Sequence of chain 1.A:
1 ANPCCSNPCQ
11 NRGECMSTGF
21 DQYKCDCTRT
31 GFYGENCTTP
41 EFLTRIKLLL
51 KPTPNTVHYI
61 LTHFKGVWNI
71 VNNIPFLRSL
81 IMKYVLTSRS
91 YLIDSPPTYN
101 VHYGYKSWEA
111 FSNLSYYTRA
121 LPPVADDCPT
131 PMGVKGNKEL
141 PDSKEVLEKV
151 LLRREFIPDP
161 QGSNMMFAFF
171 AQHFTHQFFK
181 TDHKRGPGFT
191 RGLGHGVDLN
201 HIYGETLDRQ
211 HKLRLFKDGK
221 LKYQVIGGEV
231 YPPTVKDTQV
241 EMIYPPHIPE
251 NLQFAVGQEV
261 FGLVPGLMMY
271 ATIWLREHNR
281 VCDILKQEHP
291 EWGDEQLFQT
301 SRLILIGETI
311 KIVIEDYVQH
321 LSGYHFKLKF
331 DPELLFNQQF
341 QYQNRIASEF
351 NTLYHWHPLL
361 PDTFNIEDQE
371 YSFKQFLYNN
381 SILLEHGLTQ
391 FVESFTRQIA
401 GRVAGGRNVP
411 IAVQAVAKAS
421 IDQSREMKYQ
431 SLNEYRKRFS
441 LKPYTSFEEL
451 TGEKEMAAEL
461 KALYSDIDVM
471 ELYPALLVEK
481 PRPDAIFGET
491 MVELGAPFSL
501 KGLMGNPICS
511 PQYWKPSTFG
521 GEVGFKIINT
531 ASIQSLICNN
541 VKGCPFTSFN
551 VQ

Binding-site contacts:
Ligand atom C6 contacts residue TYR324 of chain 1.A at 3.5 Å (hydrophobic).
Ligand atom C1 contacts residue ALA496 of chain 1.A at 3.9 Å (hydrophobic).
Ligand atom C9 contacts residue ALA496 of chain 1.A at 3.5 Å (hydrophobic).
Ligand atom C6 contacts residue SER322 of chain 1.A at 4.2 Å.
Ligand atom C13 contacts residue SER322 of chain 1.A at 3.8 Å.
Ligand atom C7 contacts residue LEU328 of chain 1.A at 3.9 Å (hydrophobic).
Ligand atom C10 contacts residue SER499 of chain 1.A at 4.1 Å.
Ligand atom C2 contacts residue SER499 of chain 1.A at 4.1 Å.
Ligand atom C9 contacts residue LEU500 of chain 1.A at 4.2 Å (hydrophobic).
Ligand atom C5 contacts residue GLY495 of chain 1.A at 3.5 Å.
Ligand atom C11 contacts residue ALA496 of chain 1.A at 4.2 Å (hydrophobic).
Ligand atom C4 contacts residue TYR354 of chain 1.A at 4.2 Å (hydrophobic).
Ligand atom C5 contacts residue ALA496 of chain 1.A at 3.3 Å (hydrophobic).
Ligand atom C11 contacts residue VAL318 of chain 1.A at 3.9 Å (hydrophobic).
Ligand atom O2 contacts residue ARG89 of chain 1.A at 2.7 Å (salt-bridge).
Ligand atom O1 contacts residue ARG89 of chain 1.A at 2.9 Å (salt-bridge).
Ligand atom C9 contacts residue VAL318 of chain 1.A at 3.4 Å (hydrophobic).
Ligand atom O1 contacts residue LEU500 of chain 1.A at 3.7 Å.
Ligand atom C10 contacts residue ALA496 of chain 1.A at 3.6 Å (hydrophobic).
Ligand atom C12 contacts residue VAL318 of chain 1.A at 4.0 Å (hydrophobic).
Ligand atom C5 contacts residue MET491 of chain 1.A at 3.9 Å (hydrophobic).
Ligand atom O1 contacts residue ALA496 of chain 1.A at 3.5 Å.
Ligand atom O1 contacts residue VAL85 of chain 1.A at 4.0 Å.
Ligand atom C8 contacts residue VAL318 of chain 1.A at 3.5 Å (hydrophobic).
Ligand atom O2 contacts residue ALA496 of chain 1.A at 4.3 Å.
Ligand atom C7 contacts residue TYR324 of chain 1.A at 3.8 Å (hydrophobic).
Ligand atom C13 contacts residue VAL318 of chain 1.A at 3.8 Å (hydrophobic).
Ligand atom C1 contacts residue TYR324 of chain 1.A at 3.4 Å (hydrophobic).
Ligand atom C5 contacts residue VAL492 of chain 1.A at 3.9 Å (hydrophobic).
Ligand atom C4 contacts residue TRP356 of chain 1.A at 3.8 Å (hydrophobic).
Ligand atom C1 contacts residue ARG89 of chain 1.A at 3.5 Å.
Ligand atom C8 contacts residue ALA496 of chain 1.A at 4.0 Å (hydrophobic).
Ligand atom O2 contacts residue TYR324 of chain 1.A at 2.4 Å (h-bond).
Ligand atom C4 contacts residue GLY495 of chain 1.A at 4.3 Å.
Ligand atom C7 contacts residue VAL318 of chain 1.A at 3.8 Å (hydrophobic).
Ligand atom C3 contacts residue LEU321 of chain 1.A at 4.1 Å (hydrophobic).
Ligand atom C2 contacts residue VAL318 of chain 1.A at 4.2 Å (hydrophobic).
Ligand atom C10 contacts residue VAL318 of chain 1.A at 3.6 Å (hydrophobic).
Ligand atom C6 contacts residue VAL318 of chain 1.A at 4.2 Å (hydrophobic).
Ligand atom C2 contacts residue LEU321 of chain 1.A at 4.1 Å (hydrophobic).

A protein and the small-molecule ligand that binds it are described below.
Small molecule (SMILES): CC(C)Cc1ccc([C@H](C)C(=O)O)cc1